The small molecule below binds the protein below.
Small molecule (SMILES): Nc1ncnc2c1ncn2[C@@H]1O[C@@H]2CO[P](=O)(O)O[C@H]2[C@H]1O

Sequence of chain 1.D:
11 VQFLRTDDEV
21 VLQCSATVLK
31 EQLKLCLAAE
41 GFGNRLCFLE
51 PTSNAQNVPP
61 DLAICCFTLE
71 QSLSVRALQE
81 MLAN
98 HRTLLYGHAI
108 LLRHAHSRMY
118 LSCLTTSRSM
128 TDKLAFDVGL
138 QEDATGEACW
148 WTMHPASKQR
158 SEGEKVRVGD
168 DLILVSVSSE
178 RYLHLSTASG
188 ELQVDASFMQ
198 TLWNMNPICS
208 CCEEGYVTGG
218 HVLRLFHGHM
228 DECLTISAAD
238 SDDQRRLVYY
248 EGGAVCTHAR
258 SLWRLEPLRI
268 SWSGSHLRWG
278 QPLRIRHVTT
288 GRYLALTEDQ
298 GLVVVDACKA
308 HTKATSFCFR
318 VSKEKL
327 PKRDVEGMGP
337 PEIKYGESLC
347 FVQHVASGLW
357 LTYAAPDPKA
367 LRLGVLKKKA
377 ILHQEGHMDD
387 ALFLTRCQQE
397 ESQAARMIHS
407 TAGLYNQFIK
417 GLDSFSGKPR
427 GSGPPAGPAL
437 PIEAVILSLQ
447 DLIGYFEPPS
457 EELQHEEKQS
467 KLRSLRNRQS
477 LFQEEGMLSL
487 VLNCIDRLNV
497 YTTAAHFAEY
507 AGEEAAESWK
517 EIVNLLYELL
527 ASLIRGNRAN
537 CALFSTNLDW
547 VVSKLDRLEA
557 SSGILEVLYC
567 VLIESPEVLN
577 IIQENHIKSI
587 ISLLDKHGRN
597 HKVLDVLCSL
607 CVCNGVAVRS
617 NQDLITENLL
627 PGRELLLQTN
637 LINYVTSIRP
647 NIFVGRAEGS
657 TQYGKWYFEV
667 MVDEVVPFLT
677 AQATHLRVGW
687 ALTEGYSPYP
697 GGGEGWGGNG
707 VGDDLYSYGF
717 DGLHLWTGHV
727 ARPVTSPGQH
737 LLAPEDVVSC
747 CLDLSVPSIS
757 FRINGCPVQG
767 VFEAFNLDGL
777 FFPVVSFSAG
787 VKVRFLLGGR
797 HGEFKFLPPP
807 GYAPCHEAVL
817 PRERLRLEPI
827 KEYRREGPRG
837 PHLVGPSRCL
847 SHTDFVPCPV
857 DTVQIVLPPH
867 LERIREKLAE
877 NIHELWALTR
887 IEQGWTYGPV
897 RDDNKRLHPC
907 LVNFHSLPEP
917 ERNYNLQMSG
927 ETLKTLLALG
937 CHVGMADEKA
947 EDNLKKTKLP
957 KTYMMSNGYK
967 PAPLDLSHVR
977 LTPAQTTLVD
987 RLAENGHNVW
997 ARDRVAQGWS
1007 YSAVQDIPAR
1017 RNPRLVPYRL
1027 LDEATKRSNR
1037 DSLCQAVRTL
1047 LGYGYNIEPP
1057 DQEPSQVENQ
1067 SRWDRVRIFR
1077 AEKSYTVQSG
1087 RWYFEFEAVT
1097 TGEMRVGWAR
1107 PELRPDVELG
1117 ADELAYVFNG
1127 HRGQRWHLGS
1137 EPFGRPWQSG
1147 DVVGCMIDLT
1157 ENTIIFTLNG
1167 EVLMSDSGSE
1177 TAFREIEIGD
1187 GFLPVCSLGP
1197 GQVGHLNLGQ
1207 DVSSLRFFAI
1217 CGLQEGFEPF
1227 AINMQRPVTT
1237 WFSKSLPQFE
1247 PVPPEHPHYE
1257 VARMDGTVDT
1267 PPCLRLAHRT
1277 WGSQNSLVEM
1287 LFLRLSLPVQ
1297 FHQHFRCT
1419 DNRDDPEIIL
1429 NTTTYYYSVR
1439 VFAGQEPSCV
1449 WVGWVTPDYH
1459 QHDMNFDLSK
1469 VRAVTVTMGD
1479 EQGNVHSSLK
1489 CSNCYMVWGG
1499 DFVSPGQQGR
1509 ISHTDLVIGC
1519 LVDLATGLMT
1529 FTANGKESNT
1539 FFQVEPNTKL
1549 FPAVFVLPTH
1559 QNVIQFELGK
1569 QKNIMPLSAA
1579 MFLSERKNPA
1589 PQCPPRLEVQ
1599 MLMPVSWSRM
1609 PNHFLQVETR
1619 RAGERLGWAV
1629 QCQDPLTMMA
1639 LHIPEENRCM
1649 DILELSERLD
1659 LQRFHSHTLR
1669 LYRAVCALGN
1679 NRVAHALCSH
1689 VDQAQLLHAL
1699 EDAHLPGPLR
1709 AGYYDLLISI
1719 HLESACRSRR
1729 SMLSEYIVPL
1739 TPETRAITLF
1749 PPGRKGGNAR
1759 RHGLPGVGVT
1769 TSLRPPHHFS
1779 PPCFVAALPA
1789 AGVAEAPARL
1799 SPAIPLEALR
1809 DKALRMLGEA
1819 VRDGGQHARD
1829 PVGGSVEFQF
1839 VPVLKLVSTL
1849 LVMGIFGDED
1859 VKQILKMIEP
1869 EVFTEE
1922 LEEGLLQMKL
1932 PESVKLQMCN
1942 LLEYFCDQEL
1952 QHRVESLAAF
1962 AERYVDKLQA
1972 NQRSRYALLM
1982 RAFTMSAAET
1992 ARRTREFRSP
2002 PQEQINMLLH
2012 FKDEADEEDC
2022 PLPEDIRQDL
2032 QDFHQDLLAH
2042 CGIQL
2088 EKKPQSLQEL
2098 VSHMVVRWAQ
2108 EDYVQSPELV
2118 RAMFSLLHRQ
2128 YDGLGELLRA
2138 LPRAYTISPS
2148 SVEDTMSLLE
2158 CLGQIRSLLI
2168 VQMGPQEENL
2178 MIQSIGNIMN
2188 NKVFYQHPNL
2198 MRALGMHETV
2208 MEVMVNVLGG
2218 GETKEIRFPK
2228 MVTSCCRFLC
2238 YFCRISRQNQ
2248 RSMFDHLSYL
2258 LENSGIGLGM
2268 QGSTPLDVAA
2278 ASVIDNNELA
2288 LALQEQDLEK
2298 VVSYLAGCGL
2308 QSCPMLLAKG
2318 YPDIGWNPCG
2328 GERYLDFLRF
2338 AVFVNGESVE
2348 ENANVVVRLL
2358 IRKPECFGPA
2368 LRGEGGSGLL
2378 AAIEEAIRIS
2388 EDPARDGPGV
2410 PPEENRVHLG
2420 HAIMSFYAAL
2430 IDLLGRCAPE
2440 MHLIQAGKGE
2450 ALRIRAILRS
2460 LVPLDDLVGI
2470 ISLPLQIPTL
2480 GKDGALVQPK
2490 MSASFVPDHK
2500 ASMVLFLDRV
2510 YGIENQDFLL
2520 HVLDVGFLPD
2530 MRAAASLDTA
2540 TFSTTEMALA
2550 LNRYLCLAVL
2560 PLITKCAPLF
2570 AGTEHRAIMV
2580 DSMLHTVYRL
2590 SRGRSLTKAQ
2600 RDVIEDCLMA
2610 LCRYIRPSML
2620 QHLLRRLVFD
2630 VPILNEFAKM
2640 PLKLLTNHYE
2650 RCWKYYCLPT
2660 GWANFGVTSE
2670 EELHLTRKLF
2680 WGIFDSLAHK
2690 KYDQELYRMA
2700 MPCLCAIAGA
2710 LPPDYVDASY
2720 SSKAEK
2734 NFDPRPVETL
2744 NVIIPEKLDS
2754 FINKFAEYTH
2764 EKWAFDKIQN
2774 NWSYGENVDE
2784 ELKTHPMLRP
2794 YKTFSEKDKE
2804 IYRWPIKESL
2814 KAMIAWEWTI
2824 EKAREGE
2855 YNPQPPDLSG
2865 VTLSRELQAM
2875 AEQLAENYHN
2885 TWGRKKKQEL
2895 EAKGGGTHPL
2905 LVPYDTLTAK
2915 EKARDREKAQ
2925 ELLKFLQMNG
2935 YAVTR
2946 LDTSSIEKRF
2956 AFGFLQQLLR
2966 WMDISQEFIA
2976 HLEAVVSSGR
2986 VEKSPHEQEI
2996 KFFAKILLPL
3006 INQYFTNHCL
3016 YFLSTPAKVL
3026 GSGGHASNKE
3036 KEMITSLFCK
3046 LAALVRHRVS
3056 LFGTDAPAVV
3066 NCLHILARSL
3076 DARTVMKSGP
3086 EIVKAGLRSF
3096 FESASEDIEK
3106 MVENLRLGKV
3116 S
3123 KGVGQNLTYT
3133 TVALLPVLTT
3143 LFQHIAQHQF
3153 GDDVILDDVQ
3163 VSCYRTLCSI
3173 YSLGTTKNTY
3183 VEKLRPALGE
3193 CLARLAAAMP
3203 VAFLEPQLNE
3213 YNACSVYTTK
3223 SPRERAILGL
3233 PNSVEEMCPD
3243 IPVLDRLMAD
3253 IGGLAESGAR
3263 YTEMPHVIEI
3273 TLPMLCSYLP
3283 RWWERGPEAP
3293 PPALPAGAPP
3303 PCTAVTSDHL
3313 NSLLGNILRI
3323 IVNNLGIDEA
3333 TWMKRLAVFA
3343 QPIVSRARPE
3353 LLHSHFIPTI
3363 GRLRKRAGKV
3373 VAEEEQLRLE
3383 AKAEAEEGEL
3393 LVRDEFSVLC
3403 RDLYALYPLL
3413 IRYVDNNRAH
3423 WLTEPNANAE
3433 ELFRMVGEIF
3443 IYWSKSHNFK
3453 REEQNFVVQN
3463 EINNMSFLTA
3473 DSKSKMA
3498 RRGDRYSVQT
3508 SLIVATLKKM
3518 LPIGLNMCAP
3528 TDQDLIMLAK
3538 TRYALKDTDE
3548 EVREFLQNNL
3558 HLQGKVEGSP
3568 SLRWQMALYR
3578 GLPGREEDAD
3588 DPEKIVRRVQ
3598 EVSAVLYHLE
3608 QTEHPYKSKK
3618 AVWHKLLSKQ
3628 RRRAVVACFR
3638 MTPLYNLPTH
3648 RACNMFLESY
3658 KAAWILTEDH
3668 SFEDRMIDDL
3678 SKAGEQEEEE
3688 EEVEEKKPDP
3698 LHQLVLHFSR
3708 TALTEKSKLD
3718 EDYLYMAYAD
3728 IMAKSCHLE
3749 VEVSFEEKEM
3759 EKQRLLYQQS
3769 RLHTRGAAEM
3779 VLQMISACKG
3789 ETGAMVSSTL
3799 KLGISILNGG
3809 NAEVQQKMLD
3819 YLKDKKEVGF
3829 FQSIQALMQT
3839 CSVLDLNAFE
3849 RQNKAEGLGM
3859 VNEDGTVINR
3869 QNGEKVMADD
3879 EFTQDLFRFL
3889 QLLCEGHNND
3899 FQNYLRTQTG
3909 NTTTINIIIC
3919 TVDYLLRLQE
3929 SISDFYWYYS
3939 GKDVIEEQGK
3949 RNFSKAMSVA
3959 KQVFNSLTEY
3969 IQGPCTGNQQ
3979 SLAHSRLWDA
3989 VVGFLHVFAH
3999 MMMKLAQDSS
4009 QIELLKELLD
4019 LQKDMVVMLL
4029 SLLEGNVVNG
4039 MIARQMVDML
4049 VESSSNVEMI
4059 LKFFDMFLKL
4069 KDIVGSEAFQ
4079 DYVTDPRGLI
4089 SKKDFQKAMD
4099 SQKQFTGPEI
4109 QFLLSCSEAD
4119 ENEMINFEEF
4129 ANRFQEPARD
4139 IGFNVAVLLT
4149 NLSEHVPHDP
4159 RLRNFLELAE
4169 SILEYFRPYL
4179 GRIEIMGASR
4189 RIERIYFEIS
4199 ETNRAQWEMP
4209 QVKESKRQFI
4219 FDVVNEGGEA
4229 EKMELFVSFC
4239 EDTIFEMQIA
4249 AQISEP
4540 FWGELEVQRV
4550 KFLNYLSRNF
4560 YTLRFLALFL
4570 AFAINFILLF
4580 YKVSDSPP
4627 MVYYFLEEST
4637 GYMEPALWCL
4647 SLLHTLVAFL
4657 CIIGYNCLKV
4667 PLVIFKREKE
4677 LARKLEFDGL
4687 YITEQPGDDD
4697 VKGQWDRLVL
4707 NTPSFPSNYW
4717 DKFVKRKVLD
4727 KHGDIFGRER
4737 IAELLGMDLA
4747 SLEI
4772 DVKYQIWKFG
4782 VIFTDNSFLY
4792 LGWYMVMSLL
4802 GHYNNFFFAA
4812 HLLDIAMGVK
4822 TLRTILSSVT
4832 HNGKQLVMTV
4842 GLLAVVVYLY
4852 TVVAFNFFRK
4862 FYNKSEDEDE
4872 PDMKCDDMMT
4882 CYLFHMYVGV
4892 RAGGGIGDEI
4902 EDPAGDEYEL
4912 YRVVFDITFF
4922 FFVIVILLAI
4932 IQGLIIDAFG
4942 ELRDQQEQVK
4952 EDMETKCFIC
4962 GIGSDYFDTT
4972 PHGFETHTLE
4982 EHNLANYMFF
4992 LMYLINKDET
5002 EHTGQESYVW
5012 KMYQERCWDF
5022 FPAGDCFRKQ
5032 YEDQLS

Binding-site contacts:
Ligand atom C8 contacts residue CYS4958 of chain 1.D at 3.8 Å (hydrophobic).
Ligand atom N6 contacts residue ASN4984 of chain 1.D at 3.8 Å.
Ligand atom N1 contacts residue ASN4984 of chain 1.D at 3.4 Å (h-bond).
Ligand atom C8 contacts residue LYS4957 of chain 1.D at 3.4 Å.
Ligand atom C1' contacts residue MET4954 of chain 1.D at 3.4 Å (hydrophobic).
Ligand atom O2' contacts residue PHE4975 of chain 1.D at 3.9 Å.
Ligand atom C6 contacts residue PHE4959 of chain 1.D at 4.2 Å (hydrophobic).
Ligand atom N6 contacts residue HIS4983 of chain 1.D at 2.4 Å (h-bond).
Ligand atom C2 contacts residue THR4979 of chain 1.D at 3.5 Å.
Ligand atom N9 contacts residue THR4979 of chain 1.D at 3.8 Å.
Ligand atom C6 contacts residue ASN4984 of chain 1.D at 4.1 Å.
Ligand atom C6 contacts residue LEU4985 of chain 1.D at 3.5 Å (hydrophobic).
Ligand atom C2 contacts residue ASN4984 of chain 1.D at 3.5 Å.
Ligand atom N3 contacts residue LEU4985 of chain 1.D at 4.2 Å.
Ligand atom N9 contacts residue MET4954 of chain 1.D at 3.9 Å.
Ligand atom C5 contacts residue THR4979 of chain 1.D at 3.9 Å.
Ligand atom O4' contacts residue MET4954 of chain 1.D at 3.6 Å.
Ligand atom N7 contacts residue CYS4958 of chain 1.D at 3.5 Å.
Ligand atom C6 contacts residue THR4979 of chain 1.D at 4.1 Å.
Ligand atom N7 contacts residue THR4979 of chain 1.D at 3.7 Å.
Ligand atom C5 contacts residue PHE4959 of chain 1.D at 3.9 Å (hydrophobic).
Ligand atom C2' contacts residue THR4979 of chain 1.D at 3.8 Å.
Ligand atom C8 contacts residue THR4979 of chain 1.D at 3.6 Å.
Ligand atom N1 contacts residue THR4979 of chain 1.D at 3.7 Å.
Ligand atom C4 contacts residue MET4954 of chain 1.D at 4.2 Å (hydrophobic).
Ligand atom N7 contacts residue LYS4957 of chain 1.D at 4.1 Å.
Ligand atom O2' contacts residue THR4979 of chain 1.D at 4.0 Å.
Ligand atom N3 contacts residue THR4979 of chain 1.D at 3.7 Å.
Ligand atom C2 contacts residue LEU4985 of chain 1.D at 3.6 Å (hydrophobic).
Ligand atom C8 contacts residue MET4954 of chain 1.D at 3.8 Å (hydrophobic).
Ligand atom N6 contacts residue LEU4985 of chain 1.D at 3.2 Å (h-bond).
Ligand atom O2' contacts residue MET4954 of chain 1.D at 4.1 Å.
Ligand atom N7 contacts residue PHE4959 of chain 1.D at 2.9 Å (h-bond).
Ligand atom N6 contacts residue PHE4959 of chain 1.D at 3.9 Å.
Ligand atom N1 contacts residue HIS4983 of chain 1.D at 3.8 Å.
Ligand atom C6 contacts residue HIS4983 of chain 1.D at 3.3 Å.
Ligand atom C8 contacts residue PHE4959 of chain 1.D at 3.6 Å (hydrophobic).
Ligand atom N1 contacts residue LEU4985 of chain 1.D at 3.0 Å (h-bond).
Ligand atom N6 contacts residue ILE4960 of chain 1.D at 3.4 Å.
Ligand atom C4 contacts residue THR4979 of chain 1.D at 3.7 Å.